This protein binds this small molecule.
Small molecule (SMILES): CC(=O)N1CC[C@H]2CC[C@@H](C(=O)N[C@@H](CCC(N)=O)C(=O)NC(c3ccccc3)c3ccccc3)N2C(=O)[C@@H](NC(=O)c2cc3cc(C(F)(F)P(=O)(O)O)ccc3[nH]2)C1

Sequence of chain 1.A:
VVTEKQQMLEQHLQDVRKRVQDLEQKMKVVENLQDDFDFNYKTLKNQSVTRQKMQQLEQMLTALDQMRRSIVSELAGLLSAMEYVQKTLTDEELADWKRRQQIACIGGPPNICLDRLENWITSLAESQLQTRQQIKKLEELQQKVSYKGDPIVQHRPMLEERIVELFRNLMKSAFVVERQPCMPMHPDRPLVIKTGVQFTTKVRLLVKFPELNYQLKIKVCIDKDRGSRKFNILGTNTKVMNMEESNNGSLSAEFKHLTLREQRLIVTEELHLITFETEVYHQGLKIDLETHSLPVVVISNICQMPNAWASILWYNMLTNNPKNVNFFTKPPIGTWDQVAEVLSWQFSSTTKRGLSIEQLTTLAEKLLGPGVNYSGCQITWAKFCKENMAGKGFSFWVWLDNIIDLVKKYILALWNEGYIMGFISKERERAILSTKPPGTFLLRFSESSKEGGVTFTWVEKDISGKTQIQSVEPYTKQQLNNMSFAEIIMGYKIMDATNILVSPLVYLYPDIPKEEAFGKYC

Binding-site contacts:
Ligand atom C36 contacts residue SER510 of chain 1.A at 3.3 Å.
Ligand atom N4 contacts residue GLN518 of chain 1.A at 3.7 Å.
Ligand atom C39 contacts residue PRO513 of chain 1.A at 3.7 Å (hydrophobic).
Ligand atom C14 contacts residue TYR514 of chain 1.A at 3.6 Å (hydrophobic).
Ligand atom O7 contacts residue GLU512 of chain 1.A at 2.8 Å (salt-bridge).
Ligand atom C21 contacts residue LEU540 of chain 1.A at 3.7 Å (hydrophobic).
Ligand atom C5 contacts residue GLU512 of chain 1.A at 3.6 Å.
Ligand atom C22 contacts residue LYS532 of chain 1.A at 3.6 Å.
Ligand atom N4 contacts residue PRO513 of chain 1.A at 3.4 Å (h-bond).
Ligand atom O2 contacts residue ARG483 of chain 1.A at 3.5 Å (salt-bridge).
Ligand atom C21 contacts residue LYS532 of chain 1.A at 3.7 Å.
Ligand atom O contacts residue SER487 of chain 1.A at 2.7 Å (h-bond).
Ligand atom O4 contacts residue TYR531 of chain 1.A at 3.5 Å.
Ligand atom O contacts residue SER485 of chain 1.A at 2.7 Å (h-bond).
Ligand atom O3 contacts residue TYR514 of chain 1.A at 3.7 Å.
Ligand atom N4 contacts residue GLU512 of chain 1.A at 2.8 Å (salt-bridge).
Ligand atom C12 contacts residue TYR514 of chain 1.A at 3.6 Å (hydrophobic).
Ligand atom C contacts residue ARG483 of chain 1.A at 3.7 Å.
Ligand atom O contacts residue GLU486 of chain 1.A at 3.4 Å (salt-bridge).
Ligand atom F1 contacts residue PRO513 of chain 1.A at 3.3 Å.
Ligand atom O2 contacts residue GLU486 of chain 1.A at 2.9 Å (salt-bridge).
Ligand atom N1 contacts residue SER510 of chain 1.A at 2.8 Å (h-bond).
Ligand atom C37 contacts residue GLU512 of chain 1.A at 3.6 Å.
Ligand atom C14 contacts residue GLU512 of chain 1.A at 3.7 Å.
Ligand atom F1 contacts residue SER485 of chain 1.A at 3.6 Å.
Ligand atom C37 contacts residue SER510 of chain 1.A at 3.1 Å.
Ligand atom C7 contacts residue SER510 of chain 1.A at 3.5 Å.
Ligand atom N contacts residue GLU512 of chain 1.A at 3.4 Å.
Ligand atom C38 contacts residue PRO513 of chain 1.A at 3.7 Å (hydrophobic).
Ligand atom O7 contacts residue VAL511 of chain 1.A at 3.6 Å.
Ligand atom P contacts residue GLU486 of chain 1.A at 3.7 Å.
Ligand atom F contacts residue ARG483 of chain 1.A at 2.6 Å.
Ligand atom C37 contacts residue VAL511 of chain 1.A at 3.4 Å (hydrophobic).
Ligand atom C2 contacts residue VAL511 of chain 1.A at 3.8 Å (hydrophobic).
Ligand atom O5 contacts residue TYR531 of chain 1.A at 2.8 Å (h-bond).
Ligand atom C33 contacts residue ILE533 of chain 1.A at 3.7 Å (hydrophobic).
Ligand atom C13 contacts residue TYR514 of chain 1.A at 3.7 Å (hydrophobic).
Ligand atom C3 contacts residue VAL511 of chain 1.A at 3.6 Å (hydrophobic).
Ligand atom F1 contacts residue THR494 of chain 1.A at 3.6 Å.
Ligand atom O3 contacts residue GLN518 of chain 1.A at 2.8 Å (h-bond).